Binding-site contacts:
Ligand atom O7 contacts residue ASN259 of chain 39.F at 2.9 Å (h-bond).
Ligand atom C2 contacts residue ASN259 of chain 39.F at 2.4 Å.
Ligand atom C8 contacts residue LYS181 of chain 39.E at 4.1 Å.
Ligand atom O7 contacts residue LYS181 of chain 39.E at 3.9 Å.
Ligand atom N2 contacts residue ASN259 of chain 39.F at 2.9 Å (h-bond).
Ligand atom O5 contacts residue ASN259 of chain 39.F at 2.4 Å (h-bond).
Ligand atom C1 contacts residue ASN259 of chain 39.F at 1.4 Å.
Ligand atom C7 contacts residue ASN259 of chain 39.F at 3.1 Å.
Ligand atom O6 contacts residue LYS115 of chain 39.E at 4.4 Å.
Ligand atom O5 contacts residue THR116 of chain 39.E at 4.0 Å.
Ligand atom C3 contacts residue ASN259 of chain 39.F at 3.8 Å.
Ligand atom C5 contacts residue ASN259 of chain 39.F at 3.7 Å.
Ligand atom C4 contacts residue ASN259 of chain 39.F at 4.2 Å.
Ligand atom O6 contacts residue THR116 of chain 39.E at 3.5 Å.
Ligand atom C8 contacts residue ASN259 of chain 39.F at 4.4 Å.

Sequence of chain 39.F:
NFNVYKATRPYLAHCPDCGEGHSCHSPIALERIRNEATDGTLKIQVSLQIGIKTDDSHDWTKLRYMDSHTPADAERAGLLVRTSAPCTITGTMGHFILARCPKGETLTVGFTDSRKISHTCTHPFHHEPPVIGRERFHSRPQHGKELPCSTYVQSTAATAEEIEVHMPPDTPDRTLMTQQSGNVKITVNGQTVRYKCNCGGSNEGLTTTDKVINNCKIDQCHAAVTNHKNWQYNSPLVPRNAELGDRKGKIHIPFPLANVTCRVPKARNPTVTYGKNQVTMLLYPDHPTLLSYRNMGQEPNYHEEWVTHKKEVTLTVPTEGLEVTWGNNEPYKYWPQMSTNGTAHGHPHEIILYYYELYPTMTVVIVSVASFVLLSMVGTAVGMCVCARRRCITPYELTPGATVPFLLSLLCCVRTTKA

Sequence of chain 39.E:
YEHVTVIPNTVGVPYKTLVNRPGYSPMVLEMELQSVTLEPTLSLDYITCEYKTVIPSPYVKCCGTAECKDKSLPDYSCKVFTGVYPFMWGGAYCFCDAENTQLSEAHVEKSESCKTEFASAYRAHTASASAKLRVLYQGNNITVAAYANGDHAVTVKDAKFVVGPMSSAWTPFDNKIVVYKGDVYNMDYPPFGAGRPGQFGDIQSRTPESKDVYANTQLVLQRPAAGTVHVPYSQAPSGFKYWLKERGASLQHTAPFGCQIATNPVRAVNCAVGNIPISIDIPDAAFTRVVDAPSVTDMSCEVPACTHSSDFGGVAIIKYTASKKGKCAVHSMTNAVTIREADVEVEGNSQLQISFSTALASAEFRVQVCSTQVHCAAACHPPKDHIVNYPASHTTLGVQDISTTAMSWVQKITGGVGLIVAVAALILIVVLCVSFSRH

This protein binds this small molecule.
Small molecule (SMILES): CC(=O)N[C@@H]1[C@@H](O)[C@H](O)[C@@H](CO)O[C@H]1O